Sequence of chain 1.A:
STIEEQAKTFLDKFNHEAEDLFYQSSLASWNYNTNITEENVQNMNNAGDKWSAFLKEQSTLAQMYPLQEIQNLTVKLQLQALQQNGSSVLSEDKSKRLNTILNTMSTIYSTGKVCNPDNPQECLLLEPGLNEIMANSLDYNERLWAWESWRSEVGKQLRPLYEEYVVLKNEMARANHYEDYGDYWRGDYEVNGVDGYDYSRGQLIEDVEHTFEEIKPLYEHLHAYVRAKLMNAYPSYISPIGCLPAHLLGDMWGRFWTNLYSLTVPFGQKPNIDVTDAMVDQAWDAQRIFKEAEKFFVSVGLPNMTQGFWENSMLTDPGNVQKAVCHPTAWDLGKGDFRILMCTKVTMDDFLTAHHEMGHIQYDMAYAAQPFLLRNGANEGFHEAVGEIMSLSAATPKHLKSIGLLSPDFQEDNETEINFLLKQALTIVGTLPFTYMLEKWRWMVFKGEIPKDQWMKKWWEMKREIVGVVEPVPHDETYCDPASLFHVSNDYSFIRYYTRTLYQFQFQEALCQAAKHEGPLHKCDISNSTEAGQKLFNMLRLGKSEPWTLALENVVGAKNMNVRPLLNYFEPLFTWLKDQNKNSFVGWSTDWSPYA

Binding-site contacts:
Ligand atom C8 contacts residue ASN305 of chain 1.A at 4.4 Å.
Ligand atom N2 contacts residue ASN305 of chain 1.A at 2.9 Å (h-bond).
Ligand atom C4 contacts residue ASN305 of chain 1.A at 4.2 Å.
Ligand atom O7 contacts residue ASN305 of chain 1.A at 3.3 Å (h-bond).
Ligand atom C2 contacts residue ASN305 of chain 1.A at 2.4 Å.
Ligand atom C7 contacts residue ASN305 of chain 1.A at 3.3 Å.
Ligand atom C5 contacts residue ASN305 of chain 1.A at 3.7 Å.
Ligand atom C1 contacts residue ASN305 of chain 1.A at 1.4 Å.
Ligand atom O5 contacts residue ASN305 of chain 1.A at 2.4 Å (h-bond).
Ligand atom C3 contacts residue ASN305 of chain 1.A at 3.8 Å.

The small molecule below binds the protein below.
Small molecule (SMILES): CC(=O)N[C@@H]1[C@@H](O)[C@H](O)[C@@H](CO)O[C@H]1O